Binding-site contacts:
Ligand atom O01 contacts residue GLN293 of chain 1.A at 3.2 Å (h-bond).
Ligand atom C01 contacts residue ASN245 of chain 1.A at 3.8 Å.
Ligand atom O01 contacts residue ILE260 of chain 1.A at 3.3 Å.
Ligand atom O04 contacts residue THR195 of chain 1.A at 3.4 Å (h-bond).
Ligand atom C10 contacts residue PHE296 of chain 1.A at 3.3 Å (hydrophobic).
Ligand atom C21 contacts residue LEU243 of chain 1.A at 3.8 Å (hydrophobic).
Ligand atom C11 contacts residue PHE296 of chain 1.A at 3.6 Å (hydrophobic).
Ligand atom C12 contacts residue ASN245 of chain 1.A at 3.5 Å.
Ligand atom C12 contacts residue PHE296 of chain 1.A at 3.7 Å (hydrophobic).
Ligand atom C05 contacts residue MET261 of chain 1.A at 3.6 Å (hydrophobic).
Ligand atom O02 contacts residue GLN293 of chain 1.A at 3.2 Å (h-bond).
Ligand atom C07 contacts residue MET281 of chain 1.A at 3.6 Å (hydrophobic).
Ligand atom C18 contacts residue PHE264 of chain 1.A at 3.7 Å (hydrophobic).
Ligand atom C06 contacts residue MET261 of chain 1.A at 3.7 Å (hydrophobic).
Ligand atom C02 contacts residue ILE260 of chain 1.A at 3.8 Å (hydrophobic).
Ligand atom C07 contacts residue GLN293 of chain 1.A at 3.6 Å.
Ligand atom C12 contacts residue TYR83 of chain 1.A at 3.7 Å (hydrophobic).
Ligand atom C14 contacts residue LEU243 of chain 1.A at 3.6 Å (hydrophobic).
Ligand atom N01 contacts residue LEU243 of chain 1.A at 3.5 Å.
Ligand atom O02 contacts residue PHE296 of chain 1.A at 3.7 Å.
Ligand atom C13 contacts residue PHE296 of chain 1.A at 3.6 Å (hydrophobic).
Ligand atom N02 contacts residue LEU243 of chain 1.A at 3.4 Å.
Ligand atom O03 contacts residue PHE264 of chain 1.A at 3.5 Å.
Ligand atom C15 contacts residue ASP242 of chain 1.A at 3.3 Å.
Ligand atom C21 contacts residue MET197 of chain 1.A at 3.7 Å (hydrophobic).
Ligand atom C02 contacts residue PHE296 of chain 1.A at 3.5 Å (hydrophobic).
Ligand atom C11 contacts residue TYR83 of chain 1.A at 3.6 Å (hydrophobic).
Ligand atom C09 contacts residue PHE296 of chain 1.A at 3.3 Å (hydrophobic).
Ligand atom C05 contacts residue ILE260 of chain 1.A at 3.6 Å (hydrophobic).
Ligand atom C07 contacts residue SER292 of chain 1.A at 3.6 Å.
Ligand atom C03 contacts residue PHE296 of chain 1.A at 3.4 Å (hydrophobic).
Ligand atom C01 contacts residue GLN293 of chain 1.A at 3.7 Å.
Ligand atom O04 contacts residue MET197 of chain 1.A at 3.1 Å.
Ligand atom C06 contacts residue SER292 of chain 1.A at 3.8 Å.
Ligand atom C05 contacts residue GLN293 of chain 1.A at 3.8 Å.
Ligand atom C06 contacts residue MET281 of chain 1.A at 3.5 Å (hydrophobic).
Ligand atom C22 contacts residue PHE296 of chain 1.A at 3.6 Å (hydrophobic).
Ligand atom C01 contacts residue THR257 of chain 1.A at 3.6 Å.
Ligand atom C14 contacts residue ASP242 of chain 1.A at 3.7 Å.
Ligand atom C16 contacts residue MET197 of chain 1.A at 3.6 Å (hydrophobic).

Sequence of chain 1.A:
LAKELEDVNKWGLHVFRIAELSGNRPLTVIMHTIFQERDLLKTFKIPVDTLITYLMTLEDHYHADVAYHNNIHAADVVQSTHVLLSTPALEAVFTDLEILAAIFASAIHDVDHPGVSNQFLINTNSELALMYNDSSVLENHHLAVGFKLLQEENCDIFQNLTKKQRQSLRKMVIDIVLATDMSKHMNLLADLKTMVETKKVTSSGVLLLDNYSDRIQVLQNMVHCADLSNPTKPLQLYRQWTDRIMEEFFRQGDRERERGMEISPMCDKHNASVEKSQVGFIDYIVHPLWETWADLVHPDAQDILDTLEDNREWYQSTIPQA

The small molecule below binds the protein below.
Small molecule (SMILES): COc1ccc(-c2ccn(CCC(=O)N3CCOCC3)n2)cc1OC1CCCC1